A protein and the small-molecule ligand that binds it are described below.
Small molecule (SMILES): CC(=O)N[C@H]1[C@H](O[C@H]2[C@H](O)[C@@H](NC(C)=O)CO[C@@H]2CO)O[C@H](CO)[C@@H](O[C@@H]2O[C@H](C)[C@@H](O)[C@H](O)[C@@H]2O)[C@@H]1O

Sequence of chain 1.A:
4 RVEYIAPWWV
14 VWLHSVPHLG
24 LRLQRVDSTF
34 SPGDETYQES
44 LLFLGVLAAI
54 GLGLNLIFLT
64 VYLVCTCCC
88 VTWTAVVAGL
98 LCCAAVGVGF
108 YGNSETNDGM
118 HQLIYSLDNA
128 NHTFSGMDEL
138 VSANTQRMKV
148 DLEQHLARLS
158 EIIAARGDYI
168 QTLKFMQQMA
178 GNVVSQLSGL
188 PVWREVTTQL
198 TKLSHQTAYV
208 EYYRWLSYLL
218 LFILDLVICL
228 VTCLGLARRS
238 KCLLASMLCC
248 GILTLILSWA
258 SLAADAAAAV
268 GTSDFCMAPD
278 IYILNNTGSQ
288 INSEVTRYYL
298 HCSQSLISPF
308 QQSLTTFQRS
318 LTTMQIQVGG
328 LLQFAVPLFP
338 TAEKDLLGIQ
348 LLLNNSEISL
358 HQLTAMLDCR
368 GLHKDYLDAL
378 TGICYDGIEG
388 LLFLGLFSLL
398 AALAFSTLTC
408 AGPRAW

Binding-site contacts:
Ligand atom C8 contacts residue ASN351 of chain 1.A at 4.4 Å.
Ligand atom C5 contacts residue ASN351 of chain 1.A at 3.6 Å.
Ligand atom O5 contacts residue ASN351 of chain 1.A at 2.4 Å (h-bond).
Ligand atom C2 contacts residue GLN322 of chain 1.A at 4.3 Å.
Ligand atom C4 contacts residue ASN351 of chain 1.A at 4.2 Å.
Ligand atom C7 contacts residue ASN351 of chain 1.A at 3.2 Å.
Ligand atom O7 contacts residue GLN322 of chain 1.A at 4.0 Å.
Ligand atom C5 contacts residue GLN347 of chain 1.A at 4.3 Å.
Ligand atom N2 contacts residue ASN351 of chain 1.A at 2.9 Å (h-bond).
Ligand atom C6 contacts residue GLN347 of chain 1.A at 3.1 Å.
Ligand atom C1 contacts residue ASN351 of chain 1.A at 1.4 Å.
Ligand atom O7 contacts residue ASN351 of chain 1.A at 3.0 Å (h-bond).
Ligand atom O5 contacts residue GLN347 of chain 1.A at 4.4 Å.
Ligand atom C2 contacts residue ASN351 of chain 1.A at 2.5 Å.
Ligand atom O6 contacts residue GLN347 of chain 1.A at 2.8 Å (h-bond).
Ligand atom C3 contacts residue ASN351 of chain 1.A at 3.8 Å.